Sequence of chain 1.A:
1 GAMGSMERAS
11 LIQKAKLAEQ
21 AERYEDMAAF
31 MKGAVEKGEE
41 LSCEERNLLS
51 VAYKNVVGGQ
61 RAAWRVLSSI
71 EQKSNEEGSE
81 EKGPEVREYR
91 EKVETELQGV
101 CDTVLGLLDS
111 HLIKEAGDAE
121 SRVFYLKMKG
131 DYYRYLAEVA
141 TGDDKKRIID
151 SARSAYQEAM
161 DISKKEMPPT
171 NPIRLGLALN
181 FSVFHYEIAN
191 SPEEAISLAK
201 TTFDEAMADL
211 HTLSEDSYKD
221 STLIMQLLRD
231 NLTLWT

Binding-site contacts:
Ligand atom C17 contacts residue ILE224 of chain 1.A at 4.0 Å (hydrophobic).
Ligand atom CL2 contacts residue GLY176 of chain 1.A at 4.2 Å.
Ligand atom C7 contacts residue ILE173 of chain 1.A at 3.9 Å (hydrophobic).
Ligand atom C3 contacts residue PHE124 of chain 1.A at 3.7 Å (hydrophobic).
Ligand atom N3 contacts residue VAL5 of chain 1.B at 4.2 Å.
Ligand atom C15 contacts residue PHE124 of chain 1.A at 4.1 Å (hydrophobic).
Ligand atom C1 contacts residue ARG46 of chain 1.A at 4.0 Å.
Ligand atom C22 contacts residue ASN47 of chain 1.A at 3.8 Å.
Ligand atom C16 contacts residue PRO172 of chain 1.A at 3.4 Å (hydrophobic).
Ligand atom C14 contacts residue VAL5 of chain 1.B at 3.9 Å (hydrophobic).
Ligand atom O2 contacts residue ILE224 of chain 1.A at 4.2 Å.
Ligand atom C16 contacts residue VAL5 of chain 1.B at 4.0 Å (hydrophobic).
Ligand atom C1 contacts residue CYS43 of chain 1.A at 2.9 Å (hydrophobic).
Ligand atom C14 contacts residue PHE124 of chain 1.A at 3.8 Å (hydrophobic).
Ligand atom C4 contacts residue PHE124 of chain 1.A at 3.9 Å (hydrophobic).
Ligand atom C2 contacts residue CYS43 of chain 1.A at 1.9 Å (hydrophobic).
Ligand atom O3 contacts residue LEU223 of chain 1.A at 4.1 Å.
Ligand atom CL2 contacts residue ILE173 of chain 1.A at 3.6 Å.
Ligand atom CL2 contacts residue LYS127 of chain 1.A at 3.3 Å.
Ligand atom C13 contacts residue VAL5 of chain 1.B at 3.4 Å (hydrophobic).
Ligand atom C15 contacts residue LYS127 of chain 1.A at 4.1 Å.
Ligand atom C21 contacts residue ILE224 of chain 1.A at 4.0 Å (hydrophobic).
Ligand atom O1 contacts residue ARG46 of chain 1.A at 2.8 Å (salt-bridge).
Ligand atom N1 contacts residue ILE173 of chain 1.A at 3.6 Å.
Ligand atom C2 contacts residue GLU120 of chain 1.A at 3.5 Å.
Ligand atom O1 contacts residue CYS43 of chain 1.A at 3.1 Å (h-bond).
Ligand atom C15 contacts residue VAL5 of chain 1.B at 3.9 Å (hydrophobic).
Ligand atom N1 contacts residue CYS43 of chain 1.A at 4.0 Å.
Ligand atom C20 contacts residue VAL5 of chain 1.B at 3.8 Å (hydrophobic).
Ligand atom O1 contacts residue ILE173 of chain 1.A at 4.1 Å.
Ligand atom C2 contacts residue ARG46 of chain 1.A at 4.2 Å.
Ligand atom CL2 contacts residue PHE124 of chain 1.A at 4.0 Å.
Ligand atom C1 contacts residue ILE173 of chain 1.A at 3.9 Å (hydrophobic).
Ligand atom C14 contacts residue LYS127 of chain 1.A at 4.0 Å.
Ligand atom C4 contacts residue ASN47 of chain 1.A at 4.1 Å.
Ligand atom C12 contacts residue VAL5 of chain 1.B at 3.9 Å (hydrophobic).
Ligand atom C17 contacts residue VAL5 of chain 1.B at 4.0 Å (hydrophobic).
Ligand atom C3 contacts residue ILE173 of chain 1.A at 3.8 Å (hydrophobic).
Ligand atom C20 contacts residue LEU223 of chain 1.A at 3.8 Å (hydrophobic).
Ligand atom C4 contacts residue CYS43 of chain 1.A at 4.0 Å (hydrophobic).

Sequence of chain 1.B:
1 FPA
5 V

A small-molecule ligand and the protein it binds are described below.
Small molecule (SMILES): O=C(CCl)N1CCC2(CC1)CC(NC(=O)C1(Nc3ccc(Cl)cc3)CCOCC1)C2